A protein and the small-molecule ligand that binds it are described below.
Small molecule (SMILES): COc1ccc2c(c1)c(CC(=O)O)c(C)n2C(=O)c1ccc(Cl)cc1

Binding-site contacts:
Ligand atom C6 contacts residue TYR20 of chain 1.A at 3.9 Å (hydrophobic).
Ligand atom CL contacts residue SER173 of chain 1.A at 3.5 Å.
Ligand atom O1 contacts residue PRO24 of chain 1.A at 3.3 Å.
Ligand atom C16 contacts residue PRO24 of chain 1.A at 4.1 Å (hydrophobic).
Ligand atom C2 contacts residue TYR20 of chain 1.A at 4.1 Å (hydrophobic).
Ligand atom C14 contacts residue ILE177 of chain 1.A at 3.5 Å (hydrophobic).
Ligand atom C8 contacts residue ACT1 of chain 1.E at 3.9 Å.
Ligand atom C13 contacts residue ILE177 of chain 1.A at 4.0 Å (hydrophobic).
Ligand atom N contacts residue PRO24 of chain 1.A at 3.7 Å.
Ligand atom C11 contacts residue THR22 of chain 1.A at 3.0 Å.
Ligand atom C9 contacts residue PRO24 of chain 1.A at 3.6 Å (hydrophobic).
Ligand atom C11 contacts residue ILE159 of chain 1.A at 3.9 Å (hydrophobic).
Ligand atom O2 contacts residue CYS23 of chain 1.A at 3.0 Å (h-bond).
Ligand atom C5 contacts residue THR22 of chain 1.A at 3.7 Å.
Ligand atom CL contacts residue LEU260 of chain 1.A at 3.3 Å.
Ligand atom O contacts residue TYR20 of chain 1.A at 3.5 Å.
Ligand atom C14 contacts residue TYR164 of chain 1.A at 3.2 Å (hydrophobic).
Ligand atom N contacts residue ACT1 of chain 1.E at 3.9 Å.
Ligand atom C1 contacts residue ACT1 of chain 1.E at 4.1 Å.
Ligand atom C18 contacts residue CYS23 of chain 1.A at 3.9 Å (hydrophobic).
Ligand atom O2 contacts residue PHE25 of chain 1.A at 3.2 Å.
Ligand atom O3 contacts residue TYR20 of chain 1.A at 4.0 Å.
Ligand atom C12 contacts residue THR22 of chain 1.A at 3.5 Å.
Ligand atom C1 contacts residue CYS23 of chain 1.A at 4.0 Å (hydrophobic).
Ligand atom C12 contacts residue VAL256 of chain 1.A at 3.6 Å (hydrophobic).
Ligand atom C10 contacts residue THR22 of chain 1.A at 3.9 Å.
Ligand atom C10 contacts residue ILE159 of chain 1.A at 4.0 Å (hydrophobic).
Ligand atom C15 contacts residue TYR164 of chain 1.A at 3.4 Å (hydrophobic).
Ligand atom CL contacts residue TYR176 of chain 1.A at 3.3 Å.
Ligand atom C13 contacts residue VAL163 of chain 1.A at 4.0 Å (hydrophobic).
Ligand atom O1 contacts residue ILE159 of chain 1.A at 3.5 Å.
Ligand atom C8 contacts residue PRO24 of chain 1.A at 3.9 Å (hydrophobic).
Ligand atom C contacts residue CYS23 of chain 1.A at 4.0 Å (hydrophobic).
Ligand atom C4 contacts residue THR22 of chain 1.A at 3.6 Å.
Ligand atom C11 contacts residue VAL256 of chain 1.A at 3.3 Å (hydrophobic).
Ligand atom C15 contacts residue ILE177 of chain 1.A at 4.0 Å (hydrophobic).
Ligand atom C5 contacts residue ILE177 of chain 1.A at 4.0 Å (hydrophobic).
Ligand atom C14 contacts residue VAL163 of chain 1.A at 3.6 Å (hydrophobic).
Ligand atom C7 contacts residue ACT1 of chain 1.E at 4.0 Å.
Ligand atom C6 contacts residue PRO47 of chain 1.A at 3.5 Å (hydrophobic).

Sequence of chain 1.A:
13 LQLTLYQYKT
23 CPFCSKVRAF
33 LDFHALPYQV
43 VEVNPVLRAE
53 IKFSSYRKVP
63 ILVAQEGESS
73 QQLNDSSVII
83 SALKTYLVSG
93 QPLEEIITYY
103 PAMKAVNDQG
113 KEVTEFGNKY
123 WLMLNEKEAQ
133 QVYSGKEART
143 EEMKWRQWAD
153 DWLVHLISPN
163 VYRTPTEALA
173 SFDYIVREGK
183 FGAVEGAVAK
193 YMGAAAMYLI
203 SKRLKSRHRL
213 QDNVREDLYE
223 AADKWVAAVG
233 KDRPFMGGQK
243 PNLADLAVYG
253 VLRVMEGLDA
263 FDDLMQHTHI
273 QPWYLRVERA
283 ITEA